Binding-site contacts:
Ligand atom C28 contacts residue VAL90 of chain 1.A at 3.7 Å (hydrophobic).
Ligand atom C4 contacts residue ASP53 of chain 1.A at 3.9 Å.
Ligand atom C15 contacts residue GLY55 of chain 1.A at 3.8 Å.
Ligand atom C25 contacts residue ILE147 of chain 1.A at 3.9 Å (hydrophobic).
Ligand atom N10 contacts residue GLY251 of chain 1.A at 2.8 Å (h-bond).
Ligand atom C24 contacts residue TYR219 of chain 1.A at 3.9 Å (hydrophobic).
Ligand atom C1 contacts residue ASP53 of chain 1.A at 3.4 Å.
Ligand atom C29 contacts residue ARG149 of chain 1.A at 3.7 Å.
Ligand atom C11 contacts residue THR252 of chain 1.A at 3.4 Å.
Ligand atom N6 contacts residue SER56 of chain 1.A at 4.0 Å.
Ligand atom C18 contacts residue TRP136 of chain 1.A at 3.8 Å (hydrophobic).
Ligand atom N5 contacts residue GLY251 of chain 1.A at 3.6 Å.
Ligand atom C28 contacts residue ARG149 of chain 1.A at 3.9 Å.
Ligand atom O8 contacts residue TYR92 of chain 1.A at 3.3 Å.
Ligand atom C17 contacts residue SER56 of chain 1.A at 3.8 Å.
Ligand atom C27 contacts residue GLY251 of chain 1.A at 3.6 Å.
Ligand atom C26 contacts residue GLY251 of chain 1.A at 3.6 Å.
Ligand atom C26 contacts residue GLY34 of chain 1.A at 3.8 Å.
Ligand atom C18 contacts residue PHE129 of chain 1.A at 3.9 Å (hydrophobic).
Ligand atom C27 contacts residue SER31 of chain 1.A at 4.0 Å.
Ligand atom C14 contacts residue GLY251 of chain 1.A at 3.8 Å.
Ligand atom C20 contacts residue PHE129 of chain 1.A at 3.6 Å (hydrophobic).
Ligand atom C23 contacts residue VAL90 of chain 1.A at 4.0 Å (hydrophobic).
Ligand atom C21 contacts residue LEU51 of chain 1.A at 3.9 Å (hydrophobic).
Ligand atom C15 contacts residue SER56 of chain 1.A at 4.0 Å.
Ligand atom C24 contacts residue GLY55 of chain 1.A at 3.5 Å.
Ligand atom C21 contacts residue GLY251 of chain 1.A at 3.6 Å.
Ligand atom C1 contacts residue ASP249 of chain 1.A at 3.8 Å.
Ligand atom C16 contacts residue GLY251 of chain 1.A at 3.5 Å.
Ligand atom C12 contacts residue GLY251 of chain 1.A at 3.5 Å.
Ligand atom N6 contacts residue ASP53 of chain 1.A at 2.7 Å (salt-bridge).
Ligand atom N5 contacts residue GLY55 of chain 1.A at 3.8 Å.
Ligand atom C11 contacts residue ASP249 of chain 1.A at 3.5 Å.
Ligand atom C27 contacts residue THR253 of chain 1.A at 3.2 Å.
Ligand atom C22 contacts residue GLY251 of chain 1.A at 3.5 Å.
Ligand atom C25 contacts residue TYR219 of chain 1.A at 3.7 Å (hydrophobic).
Ligand atom N5 contacts residue ASP53 of chain 1.A at 2.8 Å (salt-bridge).
Ligand atom N5 contacts residue ASP249 of chain 1.A at 2.8 Å (salt-bridge).
Ligand atom C9 contacts residue SER56 of chain 1.A at 4.0 Å.
Ligand atom C20 contacts residue TYR92 of chain 1.A at 3.9 Å (hydrophobic).

Sequence of chain 1.A:
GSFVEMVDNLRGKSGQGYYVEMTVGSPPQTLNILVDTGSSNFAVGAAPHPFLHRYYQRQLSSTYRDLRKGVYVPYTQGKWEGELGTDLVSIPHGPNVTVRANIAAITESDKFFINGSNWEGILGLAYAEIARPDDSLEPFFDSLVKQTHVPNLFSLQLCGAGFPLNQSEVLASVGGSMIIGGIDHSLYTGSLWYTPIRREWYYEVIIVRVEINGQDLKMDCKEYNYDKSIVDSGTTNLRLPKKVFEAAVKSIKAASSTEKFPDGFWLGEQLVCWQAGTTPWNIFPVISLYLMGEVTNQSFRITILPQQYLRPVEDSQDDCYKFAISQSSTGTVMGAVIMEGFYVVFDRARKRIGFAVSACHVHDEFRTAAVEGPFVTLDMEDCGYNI

This small molecule binds to this protein.
Small molecule (SMILES): [H]/N=C1\N[C@](CCC2CCCCC2)(C[C@H]2CCC[C@@H](NC3CCCC3)C2)C(=O)N1C